Sequence of chain 1.A:
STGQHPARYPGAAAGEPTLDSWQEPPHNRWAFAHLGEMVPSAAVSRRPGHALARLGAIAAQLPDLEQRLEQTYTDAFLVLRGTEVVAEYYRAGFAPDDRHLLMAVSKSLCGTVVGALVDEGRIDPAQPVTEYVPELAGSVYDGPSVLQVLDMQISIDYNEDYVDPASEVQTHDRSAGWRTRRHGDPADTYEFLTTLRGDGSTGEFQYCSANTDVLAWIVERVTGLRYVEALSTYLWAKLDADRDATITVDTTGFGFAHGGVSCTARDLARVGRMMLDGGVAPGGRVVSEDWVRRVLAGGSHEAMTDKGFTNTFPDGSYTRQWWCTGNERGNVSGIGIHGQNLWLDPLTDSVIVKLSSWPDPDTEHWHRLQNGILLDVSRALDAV

Binding-site contacts:
Ligand atom C6 contacts residue TYR215 of chain 1.A at 3.4 Å (hydrophobic).
Ligand atom C2 contacts residue HIS375 of chain 1.A at 3.8 Å.
Ligand atom OXT contacts residue TRP331 of chain 1.A at 3.9 Å.
Ligand atom C6 contacts residue ILE345 of chain 1.A at 3.8 Å (hydrophobic).
Ligand atom C5 contacts residue ACA1 of chain 1.G at 3.8 Å.
Ligand atom C6 contacts residue ILE343 of chain 1.A at 3.8 Å (hydrophobic).
Ligand atom C3 contacts residue ASP370 of chain 1.A at 4.5 Å.
Ligand atom C6 contacts residue GLY344 of chain 1.A at 4.0 Å.
Ligand atom C5 contacts residue ILE345 of chain 1.A at 4.2 Å (hydrophobic).
Ligand atom C6 contacts residue ACA1 of chain 1.G at 2.5 Å.
Ligand atom O contacts residue HIS375 of chain 1.A at 4.1 Å.
Ligand atom C5 contacts residue TYR170 of chain 1.A at 4.0 Å (hydrophobic).
Ligand atom C6 contacts residue TYR170 of chain 1.A at 4.1 Å (hydrophobic).
Ligand atom C2 contacts residue ILE343 of chain 1.A at 4.0 Å (hydrophobic).
Ligand atom C2 contacts residue TRP331 of chain 1.A at 3.9 Å (hydrophobic).
Ligand atom N contacts residue ILE345 of chain 1.A at 3.5 Å.
Ligand atom N contacts residue TYR170 of chain 1.A at 3.0 Å (h-bond).
Ligand atom C3 contacts residue ILE343 of chain 1.A at 4.5 Å (hydrophobic).
Ligand atom C6 contacts residue ALA112 of chain 1.A at 3.7 Å (hydrophobic).
Ligand atom N contacts residue ALA112 of chain 1.A at 3.5 Å.
Ligand atom N contacts residue TYR215 of chain 1.A at 3.2 Å (h-bond).
Ligand atom C3 contacts residue TRP331 of chain 1.A at 3.7 Å (hydrophobic).
Ligand atom C4 contacts residue TRP331 of chain 1.A at 3.9 Å (hydrophobic).
Ligand atom C contacts residue HIS375 of chain 1.A at 4.2 Å.
Ligand atom O contacts residue PHE317 of chain 1.A at 3.6 Å.
Ligand atom C contacts residue PHE317 of chain 1.A at 4.4 Å (hydrophobic).
Ligand atom N contacts residue ACA1 of chain 1.G at 1.3 Å.
Ligand atom C4 contacts residue ILE343 of chain 1.A at 3.7 Å (hydrophobic).
Ligand atom C contacts residue TRP331 of chain 1.A at 4.1 Å (hydrophobic).
Ligand atom C5 contacts residue TYR215 of chain 1.A at 4.0 Å (hydrophobic).

A small-molecule ligand and the protein it binds are described below.
Small molecule (SMILES): NCCCCCC(=O)O